Sequence of chain 1.A:
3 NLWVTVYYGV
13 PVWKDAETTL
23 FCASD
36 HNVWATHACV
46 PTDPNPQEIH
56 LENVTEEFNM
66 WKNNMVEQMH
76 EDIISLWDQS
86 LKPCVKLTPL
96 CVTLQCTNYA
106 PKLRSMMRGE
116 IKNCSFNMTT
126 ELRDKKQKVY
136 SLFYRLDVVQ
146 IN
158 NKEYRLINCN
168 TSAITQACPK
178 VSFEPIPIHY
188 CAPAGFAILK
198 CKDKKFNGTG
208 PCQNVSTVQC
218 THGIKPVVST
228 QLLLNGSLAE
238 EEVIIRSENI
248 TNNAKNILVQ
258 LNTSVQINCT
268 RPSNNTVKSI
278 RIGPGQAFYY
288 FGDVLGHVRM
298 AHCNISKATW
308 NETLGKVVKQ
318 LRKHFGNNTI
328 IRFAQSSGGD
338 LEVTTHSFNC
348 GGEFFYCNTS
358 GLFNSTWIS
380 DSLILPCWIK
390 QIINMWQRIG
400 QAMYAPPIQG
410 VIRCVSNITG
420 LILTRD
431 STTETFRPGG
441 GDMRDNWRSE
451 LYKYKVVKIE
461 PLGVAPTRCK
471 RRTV

A protein and the small-molecule ligand that binds it are described below.
Small molecule (SMILES): CC(=O)N[C@H]1[C@H](O[C@H]2[C@H](O)[C@@H](NC(C)=O)CO[C@@H]2CO)O[C@H](CO)[C@@H](O)[C@@H]1O

Binding-site contacts:
Ligand atom O5 contacts residue ASN355 of chain 1.A at 2.5 Å (h-bond).
Ligand atom C7 contacts residue ASN355 of chain 1.A at 3.9 Å.
Ligand atom O5 contacts residue SER357 of chain 1.A at 3.5 Å (h-bond).
Ligand atom C8 contacts residue THR342 of chain 1.A at 3.6 Å.
Ligand atom C6 contacts residue SER357 of chain 1.A at 3.7 Å.
Ligand atom C2 contacts residue ASN355 of chain 1.A at 2.5 Å.
Ligand atom C4 contacts residue ASN355 of chain 1.A at 4.3 Å.
Ligand atom C5 contacts residue ASN355 of chain 1.A at 3.7 Å.
Ligand atom C6 contacts residue NAG1 of chain 1.OA at 4.4 Å.
Ligand atom C1 contacts residue ASN355 of chain 1.A at 1.4 Å.
Ligand atom C3 contacts residue GLN332 of chain 1.A at 4.0 Å.
Ligand atom C7 contacts residue TRP387 of chain 1.A at 4.3 Å (hydrophobic).
Ligand atom C1 contacts residue SER357 of chain 1.A at 4.0 Å.
Ligand atom C8 contacts residue THR341 of chain 1.A at 4.2 Å.
Ligand atom C2 contacts residue GLN332 of chain 1.A at 3.9 Å.
Ligand atom O7 contacts residue ASN355 of chain 1.A at 4.5 Å.
Ligand atom C5 contacts residue GLN332 of chain 1.A at 4.4 Å.
Ligand atom N2 contacts residue ASN355 of chain 1.A at 2.8 Å (h-bond).
Ligand atom C3 contacts residue ASN355 of chain 1.A at 3.8 Å.
Ligand atom C8 contacts residue NAG1 of chain 1.OA at 3.5 Å.
Ligand atom O6 contacts residue ASN355 of chain 1.A at 4.4 Å.
Ligand atom C7 contacts residue GLN332 of chain 1.A at 4.5 Å.
Ligand atom O7 contacts residue TRP387 of chain 1.A at 4.2 Å.
Ligand atom N2 contacts residue THR342 of chain 1.A at 4.3 Å.
Ligand atom O4 contacts residue GLN332 of chain 1.A at 3.5 Å (h-bond).
Ligand atom C8 contacts residue LEU338 of chain 1.A at 4.2 Å (hydrophobic).
Ligand atom O6 contacts residue NAG1 of chain 1.OA at 3.6 Å.
Ligand atom N2 contacts residue GLN332 of chain 1.A at 3.5 Å (h-bond).
Ligand atom C4 contacts residue GLN332 of chain 1.A at 4.2 Å.
Ligand atom C5 contacts residue SER357 of chain 1.A at 3.6 Å.
Ligand atom O6 contacts residue SER357 of chain 1.A at 2.7 Å (h-bond).